Sequence of chain 1.C:
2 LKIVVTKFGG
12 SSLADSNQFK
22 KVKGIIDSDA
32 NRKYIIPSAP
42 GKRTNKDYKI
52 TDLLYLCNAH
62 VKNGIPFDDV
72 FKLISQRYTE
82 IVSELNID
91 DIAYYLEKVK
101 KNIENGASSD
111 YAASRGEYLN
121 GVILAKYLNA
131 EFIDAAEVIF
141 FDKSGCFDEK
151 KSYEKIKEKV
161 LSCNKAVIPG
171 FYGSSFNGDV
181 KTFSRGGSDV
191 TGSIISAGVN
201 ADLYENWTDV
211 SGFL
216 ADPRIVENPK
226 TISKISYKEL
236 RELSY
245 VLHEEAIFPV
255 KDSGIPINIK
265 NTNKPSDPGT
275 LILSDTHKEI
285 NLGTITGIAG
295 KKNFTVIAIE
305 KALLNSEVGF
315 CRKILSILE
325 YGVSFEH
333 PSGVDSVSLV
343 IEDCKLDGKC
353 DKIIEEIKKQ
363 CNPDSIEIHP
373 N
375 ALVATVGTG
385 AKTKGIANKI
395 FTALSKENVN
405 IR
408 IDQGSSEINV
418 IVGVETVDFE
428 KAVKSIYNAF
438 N

Sequence of chain 1.D:
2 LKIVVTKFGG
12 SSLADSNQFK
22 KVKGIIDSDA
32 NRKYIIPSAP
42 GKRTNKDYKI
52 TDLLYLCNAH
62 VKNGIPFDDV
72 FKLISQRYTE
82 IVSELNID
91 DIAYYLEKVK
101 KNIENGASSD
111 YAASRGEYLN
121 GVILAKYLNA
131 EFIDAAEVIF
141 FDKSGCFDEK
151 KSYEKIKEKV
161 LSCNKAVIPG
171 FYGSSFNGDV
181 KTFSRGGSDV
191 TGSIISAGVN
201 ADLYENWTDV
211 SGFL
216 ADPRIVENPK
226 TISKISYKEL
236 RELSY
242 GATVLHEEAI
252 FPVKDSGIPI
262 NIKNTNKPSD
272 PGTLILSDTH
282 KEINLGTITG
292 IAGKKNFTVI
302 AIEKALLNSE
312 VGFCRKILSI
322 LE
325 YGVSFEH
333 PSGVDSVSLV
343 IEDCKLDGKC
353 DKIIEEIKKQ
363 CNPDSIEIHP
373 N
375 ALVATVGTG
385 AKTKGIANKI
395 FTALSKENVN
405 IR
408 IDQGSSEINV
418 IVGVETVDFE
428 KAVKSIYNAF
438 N

Binding-site contacts:
Ligand atom C contacts residue PHE314 of chain 1.D at 4.3 Å (hydrophobic).
Ligand atom NZ contacts residue SER338 of chain 1.D at 3.6 Å.
Ligand atom O contacts residue PHE329 of chain 1.C at 3.5 Å.
Ligand atom NZ contacts residue GLU330 of chain 1.C at 3.7 Å.
Ligand atom CB contacts residue ASN309 of chain 1.D at 4.4 Å.
Ligand atom NZ contacts residue GLY335 of chain 1.D at 3.5 Å (h-bond).
Ligand atom OXT contacts residue CYS315 of chain 1.D at 3.3 Å (h-bond).
Ligand atom CE contacts residue GLU330 of chain 1.C at 4.2 Å.
Ligand atom CA contacts residue LEU308 of chain 1.D at 4.3 Å (hydrophobic).
Ligand atom C contacts residue CYS315 of chain 1.D at 4.4 Å (hydrophobic).
Ligand atom CG contacts residue CYS315 of chain 1.D at 4.2 Å (hydrophobic).
Ligand atom CA contacts residue PHE329 of chain 1.C at 3.9 Å (hydrophobic).
Ligand atom CD contacts residue PHE329 of chain 1.C at 3.9 Å (hydrophobic).
Ligand atom CE contacts residue SER338 of chain 1.D at 3.6 Å.
Ligand atom N contacts residue PHE329 of chain 1.C at 3.1 Å (h-bond).
Ligand atom CB contacts residue PHE329 of chain 1.C at 3.4 Å (hydrophobic).
Ligand atom C contacts residue ASN309 of chain 1.D at 4.2 Å.
Ligand atom CD contacts residue SER334 of chain 1.D at 4.3 Å.
Ligand atom CE contacts residue LEU308 of chain 1.D at 4.4 Å (hydrophobic).
Ligand atom CG contacts residue LEU308 of chain 1.D at 4.5 Å (hydrophobic).
Ligand atom CE contacts residue SER334 of chain 1.D at 3.7 Å.
Ligand atom C contacts residue PHE329 of chain 1.C at 3.5 Å (hydrophobic).
Ligand atom CG contacts residue PHE329 of chain 1.C at 3.5 Å (hydrophobic).
Ligand atom N contacts residue ASN309 of chain 1.D at 3.0 Å (h-bond).
Ligand atom CD contacts residue GLU330 of chain 1.C at 4.0 Å.
Ligand atom O contacts residue SER328 of chain 1.C at 3.8 Å.
Ligand atom N contacts residue SER328 of chain 1.C at 3.5 Å (h-bond).
Ligand atom OXT contacts residue PHE314 of chain 1.D at 3.6 Å.
Ligand atom CD contacts residue CYS315 of chain 1.D at 4.0 Å (hydrophobic).
Ligand atom OXT contacts residue GLY313 of chain 1.D at 4.1 Å.
Ligand atom NZ contacts residue LEU308 of chain 1.D at 4.2 Å.
Ligand atom CE contacts residue VAL339 of chain 1.D at 3.8 Å (hydrophobic).
Ligand atom O contacts residue ASN309 of chain 1.D at 4.2 Å.
Ligand atom NZ contacts residue SER334 of chain 1.D at 4.0 Å.
Ligand atom CB contacts residue CYS315 of chain 1.D at 3.8 Å (hydrophobic).
Ligand atom O contacts residue VAL327 of chain 1.C at 4.3 Å.
Ligand atom OXT contacts residue PHE329 of chain 1.C at 3.5 Å.
Ligand atom NZ contacts residue VAL336 of chain 1.D at 3.5 Å (h-bond).
Ligand atom CA contacts residue ASN309 of chain 1.D at 3.5 Å.
Ligand atom CG contacts residue ASN309 of chain 1.D at 4.0 Å.

The small molecule below binds the protein below.
Small molecule (SMILES): N[C@@H](CCCC[NH3+])C(=O)O